Sequence of chain 1.B:
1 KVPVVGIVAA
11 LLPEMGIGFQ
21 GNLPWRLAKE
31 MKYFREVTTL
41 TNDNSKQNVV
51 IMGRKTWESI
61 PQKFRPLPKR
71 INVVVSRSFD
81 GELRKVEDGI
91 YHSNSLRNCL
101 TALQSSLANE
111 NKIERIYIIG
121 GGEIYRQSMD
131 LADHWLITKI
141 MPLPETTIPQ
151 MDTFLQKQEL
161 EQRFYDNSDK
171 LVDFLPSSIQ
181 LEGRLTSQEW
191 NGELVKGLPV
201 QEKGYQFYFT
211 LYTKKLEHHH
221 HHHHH

The protein below binds the small molecule below.
Small molecule (SMILES): CCc1nc(N)nc(N)c1C#C[C@H](C)c1cc(OC)cc(-c2ccncc2)c1

Binding-site contacts:
Ligand atom C2 contacts residue ALA9 of chain 1.B at 3.6 Å (hydrophobic).
Ligand atom CAL contacts residue NDP1 of chain 1.E at 3.6 Å.
Ligand atom CAV contacts residue LEU67 of chain 1.B at 3.7 Å (hydrophobic).
Ligand atom CBB contacts residue SER59 of chain 1.B at 3.4 Å.
Ligand atom NAH contacts residue ALA9 of chain 1.B at 3.6 Å.
Ligand atom N1 contacts residue NDP1 of chain 1.E at 3.6 Å (h-bond).
Ligand atom CAZ contacts residue GLU30 of chain 1.B at 3.3 Å.
Ligand atom CAN contacts residue ILE60 of chain 1.B at 3.6 Å (hydrophobic).
Ligand atom NAH contacts residue GLU30 of chain 1.B at 2.7 Å (salt-bridge).
Ligand atom C4 contacts residue GLU30 of chain 1.B at 3.6 Å.
Ligand atom C5 contacts residue PHE34 of chain 1.B at 3.6 Å (hydrophobic).
Ligand atom NAH contacts residue VAL8 of chain 1.B at 3.5 Å.
Ligand atom NAH contacts residue THR138 of chain 1.B at 3.6 Å (h-bond).
Ligand atom N1 contacts residue PHE34 of chain 1.B at 3.4 Å.
Ligand atom CAN contacts residue THR56 of chain 1.B at 3.6 Å.
Ligand atom CAW contacts residue MET31 of chain 1.B at 3.7 Å (hydrophobic).
Ligand atom N3 contacts residue GLU30 of chain 1.B at 2.7 Å (salt-bridge).
Ligand atom NAJ contacts residue TYR125 of chain 1.B at 3.5 Å (h-bond).
Ligand atom NAJ contacts residue NDP1 of chain 1.E at 3.6 Å.
Ligand atom N3 contacts residue PHE34 of chain 1.B at 3.7 Å.
Ligand atom C2 contacts residue VAL8 of chain 1.B at 3.8 Å (hydrophobic).
Ligand atom N3 contacts residue ALA9 of chain 1.B at 3.7 Å.
Ligand atom CAI contacts residue GLU30 of chain 1.B at 3.5 Å.
Ligand atom NAJ contacts residue ILE7 of chain 1.B at 3.1 Å (h-bond).
Ligand atom C5 contacts residue NDP1 of chain 1.E at 3.7 Å.
Ligand atom CAK contacts residue NDP1 of chain 1.E at 3.6 Å.
Ligand atom CAW contacts residue LEU67 of chain 1.B at 3.6 Å (hydrophobic).
Ligand atom CAZ contacts residue MET31 of chain 1.B at 3.5 Å (hydrophobic).
Ligand atom C2 contacts residue GLU30 of chain 1.B at 3.4 Å.
Ligand atom N1 contacts residue VAL8 of chain 1.B at 3.4 Å.
Ligand atom CBB contacts residue LEU23 of chain 1.B at 3.8 Å (hydrophobic).
Ligand atom NAX contacts residue MET31 of chain 1.B at 3.5 Å.
Ligand atom OBA contacts residue SER59 of chain 1.B at 3.2 Å (h-bond).
Ligand atom NAJ contacts residue PHE34 of chain 1.B at 3.4 Å.
Ligand atom N1 contacts residue ILE7 of chain 1.B at 3.7 Å.
Ligand atom NAJ contacts residue ILE119 of chain 1.B at 2.9 Å (h-bond).
Ligand atom N1 contacts residue ALA9 of chain 1.B at 3.8 Å.
Ligand atom C6 contacts residue PHE34 of chain 1.B at 3.3 Å (hydrophobic).
Ligand atom NAX contacts residue PHE64 of chain 1.B at 3.8 Å.
Ligand atom C6 contacts residue NDP1 of chain 1.E at 3.4 Å.